Sequence of chain 1.B:
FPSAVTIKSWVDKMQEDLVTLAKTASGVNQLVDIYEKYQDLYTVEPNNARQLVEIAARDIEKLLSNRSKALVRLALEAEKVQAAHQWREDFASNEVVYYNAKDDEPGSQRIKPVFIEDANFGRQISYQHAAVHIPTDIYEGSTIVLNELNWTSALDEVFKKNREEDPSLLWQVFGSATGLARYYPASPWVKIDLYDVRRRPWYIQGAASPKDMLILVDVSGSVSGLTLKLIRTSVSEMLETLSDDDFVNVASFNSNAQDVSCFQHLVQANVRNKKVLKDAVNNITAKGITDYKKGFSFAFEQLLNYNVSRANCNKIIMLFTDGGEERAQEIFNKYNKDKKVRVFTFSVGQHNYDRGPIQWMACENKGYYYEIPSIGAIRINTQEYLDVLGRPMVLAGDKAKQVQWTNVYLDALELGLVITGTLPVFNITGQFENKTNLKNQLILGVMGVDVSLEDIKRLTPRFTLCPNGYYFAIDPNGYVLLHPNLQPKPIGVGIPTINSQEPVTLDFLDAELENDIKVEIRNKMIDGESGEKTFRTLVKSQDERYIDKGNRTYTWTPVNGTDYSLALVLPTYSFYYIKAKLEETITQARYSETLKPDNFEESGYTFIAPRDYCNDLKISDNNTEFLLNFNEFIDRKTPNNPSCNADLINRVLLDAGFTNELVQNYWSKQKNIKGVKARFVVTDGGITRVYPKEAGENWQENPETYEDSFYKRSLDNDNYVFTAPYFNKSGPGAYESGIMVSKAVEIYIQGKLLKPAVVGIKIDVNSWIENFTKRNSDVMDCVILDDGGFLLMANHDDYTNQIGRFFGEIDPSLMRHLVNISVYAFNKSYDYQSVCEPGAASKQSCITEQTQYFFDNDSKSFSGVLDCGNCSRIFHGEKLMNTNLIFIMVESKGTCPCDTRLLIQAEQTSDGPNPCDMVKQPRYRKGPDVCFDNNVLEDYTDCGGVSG

Binding-site contacts:
Ligand atom C7 contacts residue ASN92 of chain 1.B at 4.0 Å.
Ligand atom C5 contacts residue ASN92 of chain 1.B at 3.6 Å.
Ligand atom C4 contacts residue ASN92 of chain 1.B at 4.2 Å.
Ligand atom C2 contacts residue ASN92 of chain 1.B at 2.5 Å.
Ligand atom C6 contacts residue LYS88 of chain 1.B at 4.1 Å.
Ligand atom O5 contacts residue LYS88 of chain 1.B at 4.1 Å.
Ligand atom C7 contacts residue ASP200 of chain 1.B at 4.1 Å.
Ligand atom O7 contacts residue ASP200 of chain 1.B at 3.9 Å.
Ligand atom O7 contacts residue GLU199 of chain 1.B at 3.1 Å (salt-bridge).
Ligand atom C1 contacts residue ASN92 of chain 1.B at 1.4 Å.
Ligand atom N2 contacts residue ASP200 of chain 1.B at 3.8 Å.
Ligand atom N2 contacts residue ASN92 of chain 1.B at 3.2 Å (h-bond).
Ligand atom O3 contacts residue ASN92 of chain 1.B at 3.7 Å.
Ligand atom C8 contacts residue ASN92 of chain 1.B at 4.1 Å.
Ligand atom O5 contacts residue ASN92 of chain 1.B at 2.4 Å (h-bond).
Ligand atom C7 contacts residue GLU199 of chain 1.B at 4.2 Å.
Ligand atom O6 contacts residue LYS88 of chain 1.B at 3.2 Å.
Ligand atom C3 contacts residue ASN92 of chain 1.B at 3.8 Å.
Ligand atom C1 contacts residue ASP200 of chain 1.B at 4.3 Å.

This small molecule binds to this protein.
Small molecule (SMILES): CC(=O)N[C@@H]1[C@@H](O)[C@H](O)[C@@H](CO)O[C@H]1O